A protein and the small-molecule ligand that binds it are described below.
Small molecule (SMILES): CC(=O)N[C@@H]1[C@@H](O)[C@H](O)[C@@H](CO)O[C@H]1O

Sequence of chain 5.C:
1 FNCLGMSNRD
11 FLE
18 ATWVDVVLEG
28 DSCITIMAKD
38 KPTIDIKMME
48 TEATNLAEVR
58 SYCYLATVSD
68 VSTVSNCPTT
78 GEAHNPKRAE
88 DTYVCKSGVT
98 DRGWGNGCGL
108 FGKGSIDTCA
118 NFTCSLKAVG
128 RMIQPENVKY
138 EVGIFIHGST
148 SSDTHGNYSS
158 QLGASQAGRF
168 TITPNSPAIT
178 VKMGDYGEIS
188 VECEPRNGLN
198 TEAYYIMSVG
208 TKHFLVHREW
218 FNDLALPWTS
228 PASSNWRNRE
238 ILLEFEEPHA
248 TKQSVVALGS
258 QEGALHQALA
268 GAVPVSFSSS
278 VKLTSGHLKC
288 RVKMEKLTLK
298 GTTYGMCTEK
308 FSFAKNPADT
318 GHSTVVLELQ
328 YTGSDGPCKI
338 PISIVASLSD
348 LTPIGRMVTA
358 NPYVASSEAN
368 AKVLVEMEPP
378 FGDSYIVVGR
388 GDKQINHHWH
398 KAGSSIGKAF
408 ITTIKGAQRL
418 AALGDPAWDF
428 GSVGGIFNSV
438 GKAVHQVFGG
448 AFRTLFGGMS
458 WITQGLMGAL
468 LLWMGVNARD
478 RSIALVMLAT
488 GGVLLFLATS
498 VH

Binding-site contacts:
Ligand atom C5 contacts residue SER157 of chain 5.C at 4.3 Å.
Ligand atom C5 contacts residue SER156 of chain 5.C at 4.4 Å.
Ligand atom N2 contacts residue ASN154 of chain 5.C at 3.1 Å (h-bond).
Ligand atom C5 contacts residue ASN154 of chain 5.C at 3.6 Å.
Ligand atom C6 contacts residue SER157 of chain 5.C at 4.1 Å.
Ligand atom O5 contacts residue SER156 of chain 5.C at 4.3 Å.
Ligand atom O7 contacts residue ASN154 of chain 5.C at 3.8 Å.
Ligand atom C2 contacts residue ASN154 of chain 5.C at 2.5 Å.
Ligand atom C8 contacts residue ASN154 of chain 5.C at 3.8 Å.
Ligand atom C7 contacts residue ASN154 of chain 5.C at 3.4 Å.
Ligand atom C3 contacts residue ASN154 of chain 5.C at 3.9 Å.
Ligand atom C1 contacts residue SER156 of chain 5.C at 4.1 Å.
Ligand atom C1 contacts residue SER157 of chain 5.C at 4.2 Å.
Ligand atom O5 contacts residue ASN154 of chain 5.C at 2.3 Å (h-bond).
Ligand atom O5 contacts residue SER157 of chain 5.C at 3.5 Å (h-bond).
Ligand atom C1 contacts residue ASN154 of chain 5.C at 1.4 Å.
Ligand atom O6 contacts residue SER157 of chain 5.C at 4.4 Å.
Ligand atom C4 contacts residue ASN154 of chain 5.C at 4.2 Å.